Sequence of chain 1.A:
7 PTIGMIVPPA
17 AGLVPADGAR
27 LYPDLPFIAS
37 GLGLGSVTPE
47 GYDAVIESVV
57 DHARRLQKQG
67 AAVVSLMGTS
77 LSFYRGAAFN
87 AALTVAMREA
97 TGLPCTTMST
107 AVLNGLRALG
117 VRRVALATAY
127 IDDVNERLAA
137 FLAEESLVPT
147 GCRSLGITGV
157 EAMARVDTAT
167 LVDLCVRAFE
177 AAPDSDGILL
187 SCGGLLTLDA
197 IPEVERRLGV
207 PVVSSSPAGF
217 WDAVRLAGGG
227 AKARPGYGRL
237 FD

Binding-site contacts:
Ligand atom O9 contacts residue TYR126 of chain 1.A at 3.7 Å.
Ligand atom O11 contacts residue GLY74 of chain 1.A at 3.2 Å.
Ligand atom P8 contacts residue GLY189 of chain 1.A at 3.8 Å.
Ligand atom O9 contacts residue GLY189 of chain 1.A at 2.6 Å (h-bond).
Ligand atom O11 contacts residue THR75 of chain 1.A at 2.9 Å (h-bond).
Ligand atom O11 contacts residue PRO14 of chain 1.A at 4.2 Å.
Ligand atom O11 contacts residue SER76 of chain 1.A at 3.5 Å (h-bond).
Ligand atom C1 contacts residue CYS188 of chain 1.A at 3.9 Å (hydrophobic).
Ligand atom P8 contacts residue SER76 of chain 1.A at 3.6 Å.
Ligand atom C5 contacts residue PRO14 of chain 1.A at 3.5 Å (hydrophobic).
Ligand atom C3 contacts residue GLY190 of chain 1.A at 3.4 Å.
Ligand atom O9 contacts residue THR75 of chain 1.A at 2.6 Å (h-bond).
Ligand atom C2 contacts residue VAL156 of chain 1.A at 3.5 Å (hydrophobic).
Ligand atom P8 contacts residue THR75 of chain 1.A at 3.4 Å.
Ligand atom C1 contacts residue VAL156 of chain 1.A at 4.2 Å (hydrophobic).
Ligand atom O9 contacts residue GLY74 of chain 1.A at 4.1 Å.
Ligand atom C1 contacts residue MET159 of chain 1.A at 4.0 Å (hydrophobic).
Ligand atom C4 contacts residue PRO14 of chain 1.A at 3.5 Å (hydrophobic).
Ligand atom C3 contacts residue PRO15 of chain 1.A at 3.8 Å (hydrophobic).
Ligand atom C7 contacts residue GLY189 of chain 1.A at 4.0 Å.
Ligand atom C2 contacts residue GLY190 of chain 1.A at 3.6 Å.
Ligand atom O9 contacts residue MET104 of chain 1.A at 3.8 Å.
Ligand atom C3 contacts residue GLY189 of chain 1.A at 4.2 Å.
Ligand atom C5 contacts residue GLY190 of chain 1.A at 3.5 Å.
Ligand atom C5 contacts residue GLY189 of chain 1.A at 3.7 Å.
Ligand atom P8 contacts residue TYR126 of chain 1.A at 3.7 Å.
Ligand atom C6 contacts residue CYS188 of chain 1.A at 3.9 Å (hydrophobic).
Ligand atom C6 contacts residue GLY190 of chain 1.A at 3.7 Å.
Ligand atom C4 contacts residue GLY190 of chain 1.A at 3.5 Å.
Ligand atom O11 contacts residue LEU77 of chain 1.A at 4.1 Å.
Ligand atom C3 contacts residue PRO14 of chain 1.A at 4.1 Å (hydrophobic).
Ligand atom C7 contacts residue CYS188 of chain 1.A at 3.5 Å (hydrophobic).
Ligand atom C1 contacts residue GLY190 of chain 1.A at 3.9 Å.
Ligand atom C6 contacts residue GLY189 of chain 1.A at 4.0 Å.
Ligand atom O9 contacts residue CYS188 of chain 1.A at 3.5 Å.
Ligand atom C4 contacts residue GLY189 of chain 1.A at 3.6 Å.
Ligand atom O10 contacts residue THR75 of chain 1.A at 3.7 Å.
Ligand atom C2 contacts residue MET159 of chain 1.A at 4.2 Å (hydrophobic).
Ligand atom O10 contacts residue TYR126 of chain 1.A at 2.6 Å (h-bond).
Ligand atom O10 contacts residue SER76 of chain 1.A at 2.5 Å (h-bond).

A protein and the small-molecule ligand that binds it are described below.
Small molecule (SMILES): O=P(O)(O)Cc1ccccc1